Sequence of chain 33.E:
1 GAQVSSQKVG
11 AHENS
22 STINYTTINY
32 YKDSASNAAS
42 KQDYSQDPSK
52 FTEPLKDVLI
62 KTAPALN

This small molecule binds to this protein.
Small molecule (SMILES): CC[C@H](C)[C@H](N)C(=O)N[C@@H](CO)C(=O)N[C@@H](CCC(=O)O)C(=O)N[C@H](C=O)C(C)C

Binding-site contacts:
Ligand atom CG1 contacts residue GLN3 of chain 33.E at 3.0 Å.
Ligand atom CA contacts residue VAL4 of chain 33.E at 3.5 Å (hydrophobic).
Ligand atom CA contacts residue ALA2 of chain 33.E at 3.4 Å (hydrophobic).
Ligand atom OE1 contacts residue VAL4 of chain 33.E at 3.3 Å (h-bond).
Ligand atom OE2 contacts residue VAL4 of chain 33.E at 3.6 Å.
Ligand atom CB contacts residue ALA2 of chain 33.E at 3.5 Å (hydrophobic).
Ligand atom O contacts residue VAL4 of chain 33.E at 4.4 Å.
Ligand atom OG contacts residue GLN3 of chain 33.E at 3.3 Å (h-bond).
Ligand atom CA contacts residue VAL4 of chain 33.E at 4.0 Å (hydrophobic).
Ligand atom CG2 contacts residue SER5 of chain 33.E at 3.2 Å.
Ligand atom C contacts residue VAL4 of chain 33.E at 4.4 Å (hydrophobic).
Ligand atom CA contacts residue ALA2 of chain 33.E at 3.8 Å (hydrophobic).
Ligand atom C contacts residue ALA2 of chain 33.E at 4.2 Å (hydrophobic).
Ligand atom CB contacts residue VAL4 of chain 33.E at 4.0 Å (hydrophobic).
Ligand atom CD contacts residue VAL4 of chain 33.E at 3.8 Å (hydrophobic).
Ligand atom CB contacts residue ALA2 of chain 33.E at 4.0 Å (hydrophobic).
Ligand atom N contacts residue GLN3 of chain 33.E at 4.5 Å.
Ligand atom C contacts residue VAL4 of chain 33.E at 4.5 Å (hydrophobic).
Ligand atom CG2 contacts residue ALA2 of chain 33.E at 4.3 Å (hydrophobic).
Ligand atom O contacts residue VAL4 of chain 33.E at 4.2 Å.
Ligand atom C contacts residue GLN3 of chain 33.E at 3.8 Å.
Ligand atom CA contacts residue GLN3 of chain 33.E at 4.3 Å.
Ligand atom CB contacts residue VAL4 of chain 33.E at 4.2 Å (hydrophobic).
Ligand atom N contacts residue ALA2 of chain 33.E at 2.8 Å (h-bond).
Ligand atom CG2 contacts residue GLN3 of chain 33.E at 3.9 Å.
Ligand atom N contacts residue VAL4 of chain 33.E at 3.0 Å (h-bond).
Ligand atom N contacts residue ALA2 of chain 33.E at 4.3 Å.
Ligand atom CG2 contacts residue VAL4 of chain 33.E at 3.4 Å (hydrophobic).
Ligand atom O contacts residue GLN3 of chain 33.E at 3.0 Å (h-bond).
Ligand atom CB contacts residue GLN3 of chain 33.E at 3.6 Å.
Ligand atom C contacts residue VAL4 of chain 33.E at 3.5 Å (hydrophobic).
Ligand atom C contacts residue ALA2 of chain 33.E at 3.6 Å (hydrophobic).
Ligand atom CB contacts residue GLN3 of chain 33.E at 4.1 Å.
Ligand atom N contacts residue VAL4 of chain 33.E at 4.1 Å.